Binding-site contacts:
Ligand atom C6 contacts residue GLU38 of chain 1.A at 3.8 Å.
Ligand atom O5 contacts residue THR37 of chain 1.A at 4.4 Å.
Ligand atom O6 contacts residue ASN35 of chain 1.A at 4.2 Å.
Ligand atom C4 contacts residue GLU38 of chain 1.A at 4.4 Å.
Ligand atom C8 contacts residue ASN35 of chain 1.A at 4.4 Å.
Ligand atom C1 contacts residue ASN35 of chain 1.A at 2.2 Å.
Ligand atom C5 contacts residue GLU38 of chain 1.A at 4.0 Å.
Ligand atom O6 contacts residue GLU38 of chain 1.A at 3.3 Å (salt-bridge).
Ligand atom C7 contacts residue ASN35 of chain 1.A at 4.1 Å.
Ligand atom O5 contacts residue ASN35 of chain 1.A at 2.4 Å (h-bond).
Ligand atom C6 contacts residue THR37 of chain 1.A at 4.3 Å.
Ligand atom C2 contacts residue ASN35 of chain 1.A at 3.1 Å.
Ligand atom O5 contacts residue GLU38 of chain 1.A at 3.2 Å (salt-bridge).
Ligand atom C2 contacts residue GLU38 of chain 1.A at 4.1 Å.
Ligand atom C1 contacts residue GLU38 of chain 1.A at 4.1 Å.
Ligand atom O6 contacts residue THR37 of chain 1.A at 3.5 Å.
Ligand atom C5 contacts residue ASN35 of chain 1.A at 3.9 Å.
Ligand atom C3 contacts residue ASN35 of chain 1.A at 4.4 Å.
Ligand atom N2 contacts residue ASN35 of chain 1.A at 3.5 Å (h-bond).

Sequence of chain 1.A:
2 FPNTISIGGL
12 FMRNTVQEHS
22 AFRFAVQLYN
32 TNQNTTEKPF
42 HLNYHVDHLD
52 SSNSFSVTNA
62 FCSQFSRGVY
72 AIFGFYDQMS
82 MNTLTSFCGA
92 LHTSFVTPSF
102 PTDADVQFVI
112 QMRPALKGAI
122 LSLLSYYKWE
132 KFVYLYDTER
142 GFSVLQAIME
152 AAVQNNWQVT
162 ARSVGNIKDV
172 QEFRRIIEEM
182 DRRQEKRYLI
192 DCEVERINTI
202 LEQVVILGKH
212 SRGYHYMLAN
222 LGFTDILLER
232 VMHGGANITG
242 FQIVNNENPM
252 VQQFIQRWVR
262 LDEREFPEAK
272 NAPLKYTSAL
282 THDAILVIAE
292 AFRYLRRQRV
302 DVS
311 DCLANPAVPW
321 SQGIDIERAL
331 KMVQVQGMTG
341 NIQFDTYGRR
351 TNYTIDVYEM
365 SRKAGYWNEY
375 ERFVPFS

The protein below binds the small molecule below.
Small molecule (SMILES): CC(=O)N[C@@H]1[C@@H](O)[C@H](O)[C@@H](CO)O[C@H]1O